Sequence of chain 5.F:
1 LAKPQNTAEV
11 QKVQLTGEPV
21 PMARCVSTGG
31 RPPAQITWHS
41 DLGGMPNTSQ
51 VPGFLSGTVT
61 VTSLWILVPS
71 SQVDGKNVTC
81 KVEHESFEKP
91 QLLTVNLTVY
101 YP

The small molecule below binds the protein below.
Small molecule (SMILES): CC(=O)N[C@H]1[C@H](O[C@H]2[C@H](O)[C@@H](NC(C)=O)CO[C@@H]2CO)O[C@H](CO)[C@@H](O)[C@@H]1O

Binding-site contacts:
Ligand atom C7 contacts residue ASN47 of chain 5.F at 3.8 Å.
Ligand atom C4 contacts residue ASN47 of chain 5.F at 4.2 Å.
Ligand atom O5 contacts residue ASN47 of chain 5.F at 2.2 Å (h-bond).
Ligand atom C6 contacts residue ASN47 of chain 5.F at 4.0 Å.
Ligand atom C2 contacts residue ASN47 of chain 5.F at 2.6 Å.
Ligand atom C1 contacts residue ASN47 of chain 5.F at 1.4 Å.
Ligand atom N2 contacts residue ASN47 of chain 5.F at 3.2 Å (h-bond).
Ligand atom O7 contacts residue ASN47 of chain 5.F at 3.9 Å.
Ligand atom C5 contacts residue ASN47 of chain 5.F at 3.4 Å.
Ligand atom C3 contacts residue ASN47 of chain 5.F at 3.9 Å.